This protein binds this small molecule.
Small molecule (SMILES): O=c1cc(-c2ccccc2)oc2cc(O)c(O)c(O)c12

Binding-site contacts:
Ligand atom C contacts residue LEU157 of chain 2.A at 3.9 Å (hydrophobic).
Ligand atom C13 contacts residue HIS208 of chain 2.A at 4.1 Å.
Ligand atom C2 contacts residue LEU157 of chain 2.A at 4.1 Å (hydrophobic).
Ligand atom C2 contacts residue PHE107 of chain 2.A at 4.2 Å (hydrophobic).
Ligand atom C4 contacts residue LEU157 of chain 2.A at 4.0 Å (hydrophobic).
Ligand atom C5 contacts residue ILE165 of chain 2.A at 3.5 Å (hydrophobic).
Ligand atom C3 contacts residue ILE165 of chain 2.A at 3.9 Å (hydrophobic).
Ligand atom C4 contacts residue PRO13 of chain 2.A at 4.3 Å (hydrophobic).
Ligand atom O1 contacts residue PRO13 of chain 2.A at 3.6 Å.
Ligand atom C6 contacts residue PRO13 of chain 2.A at 4.2 Å (hydrophobic).
Ligand atom C2 contacts residue THR104 of chain 2.A at 4.2 Å.
Ligand atom C13 contacts residue PRO13 of chain 2.A at 3.5 Å (hydrophobic).
Ligand atom O contacts residue PHE14 of chain 2.A at 3.6 Å.
Ligand atom C1 contacts residue PHE107 of chain 2.A at 3.6 Å (hydrophobic).
Ligand atom C1 contacts residue ILE165 of chain 2.A at 4.0 Å (hydrophobic).
Ligand atom C contacts residue PHE107 of chain 2.A at 4.0 Å (hydrophobic).
Ligand atom C7 contacts residue PHE14 of chain 2.A at 4.0 Å (hydrophobic).
Ligand atom O2 contacts residue VAL11 of chain 2.A at 3.9 Å.
Ligand atom C5 contacts residue TRP161 of chain 2.A at 3.7 Å (hydrophobic).
Ligand atom C10 contacts residue PHE14 of chain 2.A at 4.1 Å (hydrophobic).
Ligand atom C4 contacts residue TRP161 of chain 2.A at 3.8 Å (hydrophobic).
Ligand atom C1 contacts residue LEU157 of chain 2.A at 4.1 Å (hydrophobic).
Ligand atom C contacts residue ILE165 of chain 2.A at 3.7 Å (hydrophobic).
Ligand atom C8 contacts residue PHE14 of chain 2.A at 3.5 Å (hydrophobic).
Ligand atom O1 contacts residue MET209 of chain 2.A at 4.3 Å.
Ligand atom C12 contacts residue SER12 of chain 2.A at 4.3 Å.
Ligand atom O2 contacts residue SER12 of chain 2.A at 3.9 Å.
Ligand atom C contacts residue PHE158 of chain 2.A at 4.2 Å (hydrophobic).
Ligand atom C14 contacts residue PHE14 of chain 2.A at 4.2 Å (hydrophobic).
Ligand atom O2 contacts residue HIS208 of chain 2.A at 3.3 Å (h-bond).
Ligand atom C5 contacts residue LEU157 of chain 2.A at 3.4 Å (hydrophobic).
Ligand atom C4 contacts residue ILE165 of chain 2.A at 3.6 Å (hydrophobic).
Ligand atom C9 contacts residue PHE14 of chain 2.A at 3.7 Å (hydrophobic).
Ligand atom C14 contacts residue PRO13 of chain 2.A at 3.7 Å (hydrophobic).
Ligand atom C12 contacts residue HIS208 of chain 2.A at 3.9 Å.
Ligand atom C12 contacts residue PRO13 of chain 2.A at 4.1 Å (hydrophobic).
Ligand atom C5 contacts residue LEU162 of chain 2.A at 4.0 Å (hydrophobic).
Ligand atom C3 contacts residue LEU157 of chain 2.A at 4.2 Å (hydrophobic).
Ligand atom O4 contacts residue PHE14 of chain 2.A at 4.2 Å.
Ligand atom C2 contacts residue ILE165 of chain 2.A at 4.1 Å (hydrophobic).

Sequence of chain 2.A:
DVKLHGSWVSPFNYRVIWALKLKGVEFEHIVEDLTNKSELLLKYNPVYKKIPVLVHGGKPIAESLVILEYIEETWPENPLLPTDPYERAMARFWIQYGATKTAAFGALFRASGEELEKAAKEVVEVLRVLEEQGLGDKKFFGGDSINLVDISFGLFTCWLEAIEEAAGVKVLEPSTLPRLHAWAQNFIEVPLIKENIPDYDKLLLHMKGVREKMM